Sequence of chain 1.B:
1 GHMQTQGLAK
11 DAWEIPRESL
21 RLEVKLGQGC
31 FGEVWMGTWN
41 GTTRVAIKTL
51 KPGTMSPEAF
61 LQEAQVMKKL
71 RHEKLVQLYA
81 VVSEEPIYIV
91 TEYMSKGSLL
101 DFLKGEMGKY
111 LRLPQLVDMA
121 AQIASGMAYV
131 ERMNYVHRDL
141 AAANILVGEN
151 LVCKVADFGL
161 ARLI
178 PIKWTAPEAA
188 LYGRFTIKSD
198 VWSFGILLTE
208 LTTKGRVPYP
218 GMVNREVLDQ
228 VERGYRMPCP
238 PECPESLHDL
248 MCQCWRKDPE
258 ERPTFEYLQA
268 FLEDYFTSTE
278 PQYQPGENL

This protein binds this small molecule.
Small molecule (SMILES): CC(C)(C)n1[nH+]c(-c2ccc(Cl)cc2)c2c(N)ncnc21

Binding-site contacts:
Ligand atom C16 contacts residue LEU146 of chain 1.B at 4.1 Å (hydrophobic).
Ligand atom N25 contacts residue THR91 of chain 1.B at 3.2 Å (h-bond).
Ligand atom C5 contacts residue LEU146 of chain 1.B at 3.6 Å (hydrophobic).
Ligand atom C12 contacts residue VAL34 of chain 1.B at 3.7 Å (hydrophobic).
Ligand atom N25 contacts residue VAL76 of chain 1.B at 4.1 Å.
Ligand atom C3 contacts residue MET94 of chain 1.B at 3.1 Å (hydrophobic).
Ligand atom N9 contacts residue LEU146 of chain 1.B at 4.0 Å.
Ligand atom C12 contacts residue THR91 of chain 1.B at 3.9 Å.
Ligand atom CL contacts residue THR91 of chain 1.B at 3.8 Å.
Ligand atom CL contacts residue GLU63 of chain 1.B at 4.1 Å.
Ligand atom C8 contacts residue VAL34 of chain 1.B at 3.8 Å (hydrophobic).
Ligand atom C15 contacts residue ASP157 of chain 1.B at 4.1 Å.
Ligand atom C16 contacts residue ALA156 of chain 1.B at 4.0 Å (hydrophobic).
Ligand atom N9 contacts residue VAL34 of chain 1.B at 3.8 Å.
Ligand atom C8 contacts residue LEU146 of chain 1.B at 4.0 Å (hydrophobic).
Ligand atom N4 contacts residue TYR93 of chain 1.B at 3.9 Å.
Ligand atom C24 contacts residue GLY97 of chain 1.B at 3.9 Å.
Ligand atom N4 contacts residue MET94 of chain 1.B at 3.0 Å (h-bond).
Ligand atom C24 contacts residue LEU146 of chain 1.B at 3.7 Å (hydrophobic).
Ligand atom C24 contacts residue SER98 of chain 1.B at 3.5 Å.
Ligand atom N4 contacts residue ALA46 of chain 1.B at 3.8 Å.
Ligand atom C14 contacts residue THR91 of chain 1.B at 4.0 Å.
Ligand atom N10 contacts residue LEU146 of chain 1.B at 3.7 Å.
Ligand atom C13 contacts residue THR91 of chain 1.B at 3.7 Å.
Ligand atom C6 contacts residue LEU146 of chain 1.B at 3.7 Å (hydrophobic).
Ligand atom C14 contacts residue LYS48 of chain 1.B at 4.1 Å.
Ligand atom N25 contacts residue GLU92 of chain 1.B at 3.2 Å (salt-bridge).
Ligand atom C5 contacts residue GLU92 of chain 1.B at 4.2 Å.
Ligand atom N25 contacts residue LEU146 of chain 1.B at 3.7 Å.
Ligand atom C5 contacts residue ALA46 of chain 1.B at 3.6 Å (hydrophobic).
Ligand atom C1 contacts residue LEU146 of chain 1.B at 3.5 Å (hydrophobic).
Ligand atom CL contacts residue ILE89 of chain 1.B at 3.9 Å.
Ligand atom C5 contacts residue MET94 of chain 1.B at 4.1 Å (hydrophobic).
Ligand atom C13 contacts residue LYS48 of chain 1.B at 3.6 Å.
Ligand atom N2 contacts residue LEU146 of chain 1.B at 3.8 Å.
Ligand atom C25 contacts residue LEU26 of chain 1.B at 3.5 Å (hydrophobic).
Ligand atom C3 contacts residue TYR93 of chain 1.B at 3.9 Å (hydrophobic).
Ligand atom N2 contacts residue MET94 of chain 1.B at 4.0 Å.
Ligand atom N25 contacts residue ALA46 of chain 1.B at 3.2 Å.
Ligand atom CL contacts residue MET67 of chain 1.B at 3.5 Å.